Sequence of chain 1.B:
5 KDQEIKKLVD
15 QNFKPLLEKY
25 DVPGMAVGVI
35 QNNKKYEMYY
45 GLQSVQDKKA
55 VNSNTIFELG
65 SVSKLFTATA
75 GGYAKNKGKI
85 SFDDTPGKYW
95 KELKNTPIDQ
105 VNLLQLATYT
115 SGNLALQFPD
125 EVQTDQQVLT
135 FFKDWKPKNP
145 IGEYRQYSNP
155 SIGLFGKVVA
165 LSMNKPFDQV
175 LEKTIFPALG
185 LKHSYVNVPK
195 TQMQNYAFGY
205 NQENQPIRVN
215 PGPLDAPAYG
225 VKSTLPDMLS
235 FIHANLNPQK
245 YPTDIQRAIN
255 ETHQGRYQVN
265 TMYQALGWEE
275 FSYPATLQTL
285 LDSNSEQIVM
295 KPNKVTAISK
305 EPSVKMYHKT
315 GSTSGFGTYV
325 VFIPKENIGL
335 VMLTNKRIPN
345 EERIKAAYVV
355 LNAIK

Binding-site contacts:
Ligand atom C11 contacts residue ASN153 of chain 1.B at 3.8 Å.
Ligand atom C14 contacts residue GLN121 of chain 1.B at 3.5 Å.
Ligand atom O18 contacts residue TYR223 of chain 1.B at 3.7 Å.
Ligand atom C11 contacts residue SER316 of chain 1.B at 3.7 Å.
Ligand atom C11 contacts residue GLN121 of chain 1.B at 4.0 Å.
Ligand atom O2 contacts residue TYR151 of chain 1.B at 2.6 Å (h-bond).
Ligand atom C8 contacts residue SER65 of chain 1.B at 3.9 Å.
Ligand atom C7 contacts residue SER65 of chain 1.B at 2.6 Å.
Ligand atom C11 contacts residue TYR223 of chain 1.B at 4.1 Å (hydrophobic).
Ligand atom O22 contacts residue ARG341 of chain 1.B at 2.6 Å (salt-bridge).
Ligand atom C19 contacts residue SER316 of chain 1.B at 3.5 Å.
Ligand atom C20 contacts residue SER316 of chain 1.B at 4.0 Å.
Ligand atom O18 contacts residue ASN153 of chain 1.B at 2.8 Å (h-bond).
Ligand atom C15 contacts residue GLN121 of chain 1.B at 4.1 Å.
Ligand atom O23 contacts residue SER316 of chain 1.B at 3.1 Å (h-bond).
Ligand atom B1 contacts residue SER65 of chain 1.B at 1.4 Å.
Ligand atom C8 contacts residue LEU120 of chain 1.B at 4.2 Å (hydrophobic).
Ligand atom N6 contacts residue SER316 of chain 1.B at 4.0 Å.
Ligand atom B1 contacts residue TYR151 of chain 1.B at 3.5 Å.
Ligand atom C16 contacts residue ARG341 of chain 1.B at 3.6 Å.
Ligand atom N6 contacts residue ARG341 of chain 1.B at 3.7 Å.
Ligand atom S24 contacts residue THR317 of chain 1.B at 3.7 Å.
Ligand atom O22 contacts residue SER316 of chain 1.B at 3.9 Å.
Ligand atom B1 contacts residue LYS68 of chain 1.B at 4.0 Å.
Ligand atom O1 contacts residue SER316 of chain 1.B at 2.8 Å (h-bond).
Ligand atom C21 contacts residue ARG341 of chain 1.B at 3.8 Å.
Ligand atom C13 contacts residue SER316 of chain 1.B at 4.0 Å.
Ligand atom C21 contacts residue SER316 of chain 1.B at 3.4 Å.
Ligand atom O1 contacts residue GLY315 of chain 1.B at 3.4 Å.
Ligand atom O18 contacts residue GLN121 of chain 1.B at 3.1 Å (h-bond).
Ligand atom N10 contacts residue SER65 of chain 1.B at 3.2 Å (h-bond).
Ligand atom C12 contacts residue SER316 of chain 1.B at 3.3 Å.
Ligand atom S24 contacts residue ARG341 of chain 1.B at 4.1 Å.
Ligand atom C12 contacts residue TYR223 of chain 1.B at 3.9 Å (hydrophobic).
Ligand atom S24 contacts residue SER318 of chain 1.B at 4.0 Å.
Ligand atom N10 contacts residue SER316 of chain 1.B at 3.2 Å (h-bond).
Ligand atom O23 contacts residue ASN344 of chain 1.B at 3.7 Å.
Ligand atom O1 contacts residue SER65 of chain 1.B at 2.4 Å (h-bond).
Ligand atom S24 contacts residue SER316 of chain 1.B at 3.6 Å.
Ligand atom O2 contacts residue SER65 of chain 1.B at 2.4 Å (h-bond).

The small molecule below binds the protein below.
Small molecule (SMILES): O=C(Cc1cccs1)N[C@@H](Cn1cc(C(=O)O)nn1)B(O)O